Binding-site contacts:
Ligand atom O3 contacts residue LEU81 of chain 1.B at 3.8 Å.
Ligand atom C21 contacts residue THR216 of chain 1.B at 3.7 Å.
Ligand atom C11 contacts residue LEU40 of chain 1.B at 3.3 Å (hydrophobic).
Ligand atom C20 contacts residue LEU37 of chain 1.B at 4.0 Å (hydrophobic).
Ligand atom C17 contacts residue MET116 of chain 1.B at 3.9 Å (hydrophobic).
Ligand atom C12 contacts residue LEU40 of chain 1.B at 3.7 Å (hydrophobic).
Ligand atom C12 contacts residue ASN41 of chain 1.B at 3.5 Å.
Ligand atom C15 contacts residue MET116 of chain 1.B at 3.8 Å (hydrophobic).
Ligand atom C2 contacts residue LEU43 of chain 1.B at 4.1 Å (hydrophobic).
Ligand atom C2 contacts residue GLN47 of chain 1.B at 3.2 Å.
Ligand atom C4 contacts residue PHE100 of chain 1.B at 3.8 Å (hydrophobic).
Ligand atom C6 contacts residue SER82 of chain 1.B at 3.8 Å.
Ligand atom C6 contacts residue MET123 of chain 1.B at 3.9 Å (hydrophobic).
Ligand atom C1 contacts residue LEU40 of chain 1.B at 3.4 Å (hydrophobic).
Ligand atom C21 contacts residue ASN41 of chain 1.B at 3.7 Å.
Ligand atom O3 contacts residue LEU85 of chain 1.B at 3.9 Å.
Ligand atom C19 contacts residue LEU81 of chain 1.B at 3.5 Å (hydrophobic).
Ligand atom C4 contacts residue LEU85 of chain 1.B at 3.6 Å (hydrophobic).
Ligand atom C18 contacts residue MET78 of chain 1.B at 3.6 Å (hydrophobic).
Ligand atom O20 contacts residue THR216 of chain 1.B at 3.3 Å.
Ligand atom C19 contacts residue ALA44 of chain 1.B at 4.0 Å (hydrophobic).
Ligand atom C11 contacts residue ASN41 of chain 1.B at 4.0 Å.
Ligand atom O20 contacts residue PHE212 of chain 1.B at 3.5 Å.
Ligand atom O3 contacts residue GLN47 of chain 1.B at 3.1 Å (h-bond).
Ligand atom C7 contacts residue MET123 of chain 1.B at 4.0 Å (hydrophobic).
Ligand atom C18 contacts residue CYS213 of chain 1.B at 3.5 Å (hydrophobic).
Ligand atom C16 contacts residue PHE212 of chain 1.B at 3.5 Å (hydrophobic).
Ligand atom O3 contacts residue PHE100 of chain 1.B at 3.8 Å.
Ligand atom C20 contacts residue THR216 of chain 1.B at 4.0 Å.
Ligand atom C3 contacts residue GLN47 of chain 1.B at 3.6 Å.
Ligand atom C20 contacts residue PHE212 of chain 1.B at 4.0 Å (hydrophobic).
Ligand atom C15 contacts residue LEU209 of chain 1.B at 3.9 Å (hydrophobic).
Ligand atom C3 contacts residue LEU81 of chain 1.B at 3.8 Å (hydrophobic).
Ligand atom C14 contacts residue MET116 of chain 1.B at 3.9 Å (hydrophobic).
Ligand atom C21 contacts residue LEU37 of chain 1.B at 3.5 Å (hydrophobic).
Ligand atom C3 contacts residue PHE100 of chain 1.B at 3.7 Å (hydrophobic).
Ligand atom C4 contacts residue LEU81 of chain 1.B at 3.5 Å (hydrophobic).
Ligand atom O3 contacts residue ARG88 of chain 1.B at 2.6 Å (salt-bridge).
Ligand atom C3 contacts residue ARG88 of chain 1.B at 3.8 Å.
Ligand atom O20 contacts residue CYS213 of chain 1.B at 3.4 Å.

This protein binds this small molecule.
Small molecule (SMILES): CC(=O)[C@H]1CC[C@H]2[C@@H]3CCC4=CC(=O)CC[C@]4(C)[C@H]3CC[C@]12C

Sequence of chain 1.B:
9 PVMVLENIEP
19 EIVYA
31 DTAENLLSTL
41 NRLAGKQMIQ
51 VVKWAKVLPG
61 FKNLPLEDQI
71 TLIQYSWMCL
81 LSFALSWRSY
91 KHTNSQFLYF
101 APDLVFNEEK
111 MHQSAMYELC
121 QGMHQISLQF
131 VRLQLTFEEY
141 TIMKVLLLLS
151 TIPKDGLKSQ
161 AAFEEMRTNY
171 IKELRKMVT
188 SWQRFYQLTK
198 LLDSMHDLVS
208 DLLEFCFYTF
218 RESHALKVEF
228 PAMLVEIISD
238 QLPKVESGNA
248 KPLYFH